Sequence of chain 1.G:
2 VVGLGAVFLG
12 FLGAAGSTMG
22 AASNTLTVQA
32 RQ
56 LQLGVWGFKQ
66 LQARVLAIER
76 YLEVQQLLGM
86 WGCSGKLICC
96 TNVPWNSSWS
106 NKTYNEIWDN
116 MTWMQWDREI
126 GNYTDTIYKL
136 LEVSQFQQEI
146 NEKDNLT

The protein below binds the small molecule below.
Small molecule (SMILES): CC(=O)N[C@@H]1[C@@H](O)[C@H](O)[C@@H](CO)O[C@H]1O

Binding-site contacts:
Ligand atom O7 contacts residue ASN101 of chain 1.G at 4.4 Å.
Ligand atom C2 contacts residue ASN101 of chain 1.G at 2.5 Å.
Ligand atom C5 contacts residue SER103 of chain 1.G at 3.4 Å.
Ligand atom C6 contacts residue SER103 of chain 1.G at 3.4 Å.
Ligand atom C4 contacts residue ASN101 of chain 1.G at 4.2 Å.
Ligand atom C3 contacts residue ASN101 of chain 1.G at 3.8 Å.
Ligand atom N2 contacts residue ASN101 of chain 1.G at 2.9 Å (h-bond).
Ligand atom O6 contacts residue SER103 of chain 1.G at 3.5 Å (h-bond).
Ligand atom O5 contacts residue ASN101 of chain 1.G at 2.4 Å (h-bond).
Ligand atom C1 contacts residue ASN101 of chain 1.G at 1.4 Å.
Ligand atom C5 contacts residue ASN101 of chain 1.G at 3.7 Å.
Ligand atom C7 contacts residue ASN101 of chain 1.G at 3.9 Å.
Ligand atom C1 contacts residue SER103 of chain 1.G at 3.3 Å.
Ligand atom O5 contacts residue SER103 of chain 1.G at 2.5 Å (h-bond).